A protein and the small-molecule ligand that binds it are described below.
Small molecule (SMILES): C=C1CC[C@H](O)CC1=CC=C1CCC[C@]2(C)[C@@H]([C@H](C)CCCC(C)C)CC[C@@H]12

Sequence of chain 1.D:
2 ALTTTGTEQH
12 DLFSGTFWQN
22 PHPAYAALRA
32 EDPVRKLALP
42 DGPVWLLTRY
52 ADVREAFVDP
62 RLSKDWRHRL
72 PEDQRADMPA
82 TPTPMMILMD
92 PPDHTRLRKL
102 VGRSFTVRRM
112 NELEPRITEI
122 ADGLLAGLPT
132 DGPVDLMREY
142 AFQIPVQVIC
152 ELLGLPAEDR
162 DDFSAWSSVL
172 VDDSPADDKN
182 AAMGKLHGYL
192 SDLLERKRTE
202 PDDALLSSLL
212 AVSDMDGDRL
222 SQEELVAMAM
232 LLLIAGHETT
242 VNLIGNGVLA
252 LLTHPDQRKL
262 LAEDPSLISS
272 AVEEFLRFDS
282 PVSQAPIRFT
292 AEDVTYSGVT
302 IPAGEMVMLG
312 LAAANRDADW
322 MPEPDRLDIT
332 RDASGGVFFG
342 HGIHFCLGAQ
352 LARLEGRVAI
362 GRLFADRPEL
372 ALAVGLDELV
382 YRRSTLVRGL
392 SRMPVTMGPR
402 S

Binding-site contacts:
Ligand atom C25 contacts residue THR240 of chain 1.D at 4.0 Å.
Ligand atom C11 contacts residue MET86 of chain 1.D at 4.0 Å (hydrophobic).
Ligand atom C25 contacts residue HEM1 of chain 1.U at 4.0 Å.
Ligand atom C27 contacts residue HEM1 of chain 1.U at 3.1 Å.
Ligand atom C27 contacts residue THR240 of chain 1.D at 3.7 Å.
Ligand atom C4 contacts residue PRO83 of chain 1.D at 4.0 Å (hydrophobic).
Ligand atom C18 contacts residue LEU171 of chain 1.D at 3.8 Å (hydrophobic).
Ligand atom C16 contacts residue LEU89 of chain 1.D at 4.4 Å (hydrophobic).
Ligand atom C3 contacts residue ASN181 of chain 1.D at 3.4 Å.
Ligand atom C11 contacts residue MET184 of chain 1.D at 3.8 Å (hydrophobic).
Ligand atom C22 contacts residue PRO287 of chain 1.D at 4.0 Å (hydrophobic).
Ligand atom C11 contacts residue ILE235 of chain 1.D at 3.8 Å (hydrophobic).
Ligand atom C9 contacts residue MET184 of chain 1.D at 4.2 Å (hydrophobic).
Ligand atom C3 contacts residue MET184 of chain 1.D at 4.1 Å (hydrophobic).
Ligand atom C12 contacts residue ILE235 of chain 1.D at 3.6 Å (hydrophobic).
Ligand atom C4 contacts residue MET184 of chain 1.D at 4.3 Å (hydrophobic).
Ligand atom C27 contacts residue ALA236 of chain 1.D at 4.0 Å (hydrophobic).
Ligand atom C15 contacts residue LEU89 of chain 1.D at 3.9 Å (hydrophobic).
Ligand atom C5 contacts residue MET184 of chain 1.D at 4.1 Å (hydrophobic).
Ligand atom C7 contacts residue PRO83 of chain 1.D at 3.8 Å (hydrophobic).
Ligand atom C21 contacts residue ILE235 of chain 1.D at 3.6 Å (hydrophobic).
Ligand atom C26 contacts residue HEM1 of chain 1.U at 3.4 Å.
Ligand atom C10 contacts residue MET184 of chain 1.D at 3.3 Å (hydrophobic).
Ligand atom C22 contacts residue ILE88 of chain 1.D at 4.2 Å (hydrophobic).
Ligand atom C16 contacts residue PRO287 of chain 1.D at 4.3 Å (hydrophobic).
Ligand atom C8 contacts residue LEU89 of chain 1.D at 4.1 Å (hydrophobic).
Ligand atom C24 contacts residue ILE88 of chain 1.D at 3.7 Å (hydrophobic).
Ligand atom C1 contacts residue LYS180 of chain 1.D at 3.6 Å.
Ligand atom C22 contacts residue LEU387 of chain 1.D at 4.3 Å (hydrophobic).
Ligand atom C2 contacts residue MET184 of chain 1.D at 4.1 Å (hydrophobic).
Ligand atom C23 contacts residue LEU387 of chain 1.D at 3.9 Å (hydrophobic).
Ligand atom C21 contacts residue LEU232 of chain 1.D at 3.6 Å (hydrophobic).
Ligand atom C11 contacts residue LEU171 of chain 1.D at 3.9 Å (hydrophobic).
Ligand atom C2 contacts residue LYS180 of chain 1.D at 3.6 Å.
Ligand atom C7 contacts residue MET184 of chain 1.D at 3.9 Å (hydrophobic).
Ligand atom C14 contacts residue MET86 of chain 1.D at 4.4 Å (hydrophobic).
Ligand atom C12 contacts residue MET86 of chain 1.D at 3.7 Å (hydrophobic).
Ligand atom C2 contacts residue ASN181 of chain 1.D at 3.5 Å.
Ligand atom O contacts residue ASN181 of chain 1.D at 2.3 Å (h-bond).
Ligand atom C26 contacts residue VAL283 of chain 1.D at 4.1 Å (hydrophobic).